This small molecule binds to this protein.
Small molecule (SMILES): CC(=O)N[C@H]1[C@H](O[C@H]2[C@H](O)[C@@H](NC(C)=O)CO[C@@H]2CO)O[C@H](CO)[C@@H](O)[C@@H]1O

Sequence of chain 1.G:
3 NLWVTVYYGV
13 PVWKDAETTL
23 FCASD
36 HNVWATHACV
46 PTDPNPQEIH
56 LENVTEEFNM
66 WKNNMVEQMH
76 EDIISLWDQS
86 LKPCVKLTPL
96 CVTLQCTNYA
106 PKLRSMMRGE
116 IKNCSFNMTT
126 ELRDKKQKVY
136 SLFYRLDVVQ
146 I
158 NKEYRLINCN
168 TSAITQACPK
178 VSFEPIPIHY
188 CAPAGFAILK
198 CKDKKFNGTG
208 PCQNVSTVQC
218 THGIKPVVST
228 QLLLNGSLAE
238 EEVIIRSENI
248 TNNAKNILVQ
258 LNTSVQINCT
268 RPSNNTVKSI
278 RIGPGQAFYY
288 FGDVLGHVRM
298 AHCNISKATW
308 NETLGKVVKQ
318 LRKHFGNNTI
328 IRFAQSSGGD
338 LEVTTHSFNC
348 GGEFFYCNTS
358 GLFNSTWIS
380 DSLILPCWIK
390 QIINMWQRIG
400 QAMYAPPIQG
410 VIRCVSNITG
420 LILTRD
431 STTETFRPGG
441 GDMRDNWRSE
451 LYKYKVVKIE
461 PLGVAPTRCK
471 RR

Sequence of chain 1.K:
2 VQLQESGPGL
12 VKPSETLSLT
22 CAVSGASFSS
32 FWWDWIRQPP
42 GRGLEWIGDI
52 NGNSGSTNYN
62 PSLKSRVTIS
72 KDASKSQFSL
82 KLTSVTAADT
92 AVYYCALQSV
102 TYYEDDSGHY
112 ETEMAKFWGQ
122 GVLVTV

Binding-site contacts:
Ligand atom C7 contacts residue TYR104 of chain 1.K at 4.1 Å (hydrophobic).
Ligand atom C3 contacts residue ASN301 of chain 1.G at 3.7 Å.
Ligand atom C4 contacts residue ASN301 of chain 1.G at 4.1 Å.
Ligand atom O6 contacts residue SER381 of chain 1.G at 4.4 Å.
Ligand atom C7 contacts residue ASN54 of chain 1.K at 4.2 Å.
Ligand atom O5 contacts residue TYR104 of chain 1.K at 4.4 Å.
Ligand atom O3 contacts residue TYR104 of chain 1.K at 4.2 Å.
Ligand atom C7 contacts residue ARG412 of chain 1.G at 4.3 Å.
Ligand atom O5 contacts residue ILE383 of chain 1.G at 4.3 Å.
Ligand atom C8 contacts residue ASN265 of chain 1.G at 4.0 Å.
Ligand atom N2 contacts residue TYR104 of chain 1.K at 3.5 Å (h-bond).
Ligand atom C1 contacts residue ASN301 of chain 1.G at 1.4 Å.
Ligand atom O7 contacts residue ASN301 of chain 1.G at 4.1 Å.
Ligand atom O5 contacts residue SER381 of chain 1.G at 4.0 Å.
Ligand atom N2 contacts residue ASN301 of chain 1.G at 2.8 Å (h-bond).
Ligand atom C8 contacts residue THR267 of chain 1.G at 4.0 Å.
Ligand atom C8 contacts residue TYR104 of chain 1.K at 4.0 Å (hydrophobic).
Ligand atom O7 contacts residue ASN265 of chain 1.G at 3.9 Å.
Ligand atom C8 contacts residue ASN301 of chain 1.G at 4.2 Å.
Ligand atom C8 contacts residue ARG412 of chain 1.G at 3.7 Å.
Ligand atom C7 contacts residue ASN301 of chain 1.G at 3.6 Å.
Ligand atom O7 contacts residue TYR104 of chain 1.K at 3.7 Å.
Ligand atom C1 contacts residue ILE383 of chain 1.G at 3.9 Å (hydrophobic).
Ligand atom C5 contacts residue TYR104 of chain 1.K at 4.0 Å (hydrophobic).
Ligand atom C7 contacts residue ASN265 of chain 1.G at 4.2 Å.
Ligand atom O4 contacts residue TYR104 of chain 1.K at 4.3 Å.
Ligand atom O5 contacts residue ASN301 of chain 1.G at 2.4 Å (h-bond).
Ligand atom C2 contacts residue ASN301 of chain 1.G at 2.3 Å.
Ligand atom O7 contacts residue ARG412 of chain 1.G at 3.6 Å (salt-bridge).
Ligand atom C3 contacts residue TYR104 of chain 1.K at 3.6 Å (hydrophobic).
Ligand atom C1 contacts residue TYR104 of chain 1.K at 3.7 Å (hydrophobic).
Ligand atom C8 contacts residue ASN54 of chain 1.K at 3.2 Å.
Ligand atom C2 contacts residue TYR104 of chain 1.K at 4.0 Å (hydrophobic).
Ligand atom C5 contacts residue ASN301 of chain 1.G at 3.7 Å.